This small molecule binds to this protein.
Small molecule (SMILES): O=c1[nH]c2cc(C(F)(F)F)c(N3CCOCC3)cc2n(CP(=O)(O)O)c1=O

Sequence of chain 1.B:
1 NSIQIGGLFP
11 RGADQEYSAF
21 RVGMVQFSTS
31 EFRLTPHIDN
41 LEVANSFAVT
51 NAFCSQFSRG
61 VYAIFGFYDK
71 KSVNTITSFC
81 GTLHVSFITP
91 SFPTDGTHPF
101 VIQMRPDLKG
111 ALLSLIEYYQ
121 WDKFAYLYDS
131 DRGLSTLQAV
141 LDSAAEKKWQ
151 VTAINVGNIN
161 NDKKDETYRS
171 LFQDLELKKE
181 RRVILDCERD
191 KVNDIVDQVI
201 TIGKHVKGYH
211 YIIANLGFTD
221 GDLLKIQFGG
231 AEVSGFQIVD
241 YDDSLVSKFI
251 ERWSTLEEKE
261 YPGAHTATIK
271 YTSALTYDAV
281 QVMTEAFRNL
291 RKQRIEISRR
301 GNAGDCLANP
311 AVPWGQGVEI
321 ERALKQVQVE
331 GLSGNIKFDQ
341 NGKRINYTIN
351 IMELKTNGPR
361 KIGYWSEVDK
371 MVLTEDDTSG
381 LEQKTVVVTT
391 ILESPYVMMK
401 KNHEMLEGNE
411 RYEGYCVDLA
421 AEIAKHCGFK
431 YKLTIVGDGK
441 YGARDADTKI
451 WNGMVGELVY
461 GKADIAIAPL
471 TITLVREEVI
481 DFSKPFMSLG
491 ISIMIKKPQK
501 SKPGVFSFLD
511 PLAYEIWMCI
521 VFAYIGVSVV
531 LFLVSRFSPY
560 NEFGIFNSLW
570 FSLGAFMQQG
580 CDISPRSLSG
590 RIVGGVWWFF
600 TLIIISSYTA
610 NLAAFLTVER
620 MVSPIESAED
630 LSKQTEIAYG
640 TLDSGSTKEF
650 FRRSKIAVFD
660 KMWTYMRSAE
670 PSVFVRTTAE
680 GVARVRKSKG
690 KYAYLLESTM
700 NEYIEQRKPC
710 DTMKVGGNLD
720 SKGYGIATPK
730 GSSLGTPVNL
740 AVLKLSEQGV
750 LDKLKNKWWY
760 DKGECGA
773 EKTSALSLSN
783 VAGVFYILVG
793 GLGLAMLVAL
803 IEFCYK

Binding-site contacts:
Ligand atom PBA contacts residue SER645 of chain 1.B at 3.4 Å.
Ligand atom OAA contacts residue ARG476 of chain 1.B at 2.5 Å (salt-bridge).
Ligand atom OAA contacts residue LEU470 of chain 1.B at 3.7 Å.
Ligand atom OAE contacts residue GLY644 of chain 1.B at 3.5 Å.
Ligand atom CAM contacts residue GLU696 of chain 1.B at 3.7 Å.
Ligand atom FAF contacts residue TYR723 of chain 1.B at 3.0 Å.
Ligand atom CAT contacts residue TYR441 of chain 1.B at 3.6 Å (hydrophobic).
Ligand atom CAT contacts residue ARG476 of chain 1.B at 3.7 Å.
Ligand atom NAP contacts residue PRO469 of chain 1.B at 3.0 Å (h-bond).
Ligand atom OAB contacts residue TYR441 of chain 1.B at 3.7 Å.
Ligand atom CAJ contacts residue TYR723 of chain 1.B at 3.3 Å (hydrophobic).
Ligand atom CAZ contacts residue TYR723 of chain 1.B at 3.3 Å (hydrophobic).
Ligand atom CAW contacts residue TYR441 of chain 1.B at 3.6 Å (hydrophobic).
Ligand atom NAY contacts residue TYR441 of chain 1.B at 3.5 Å.
Ligand atom CAU contacts residue TYR441 of chain 1.B at 3.6 Å (hydrophobic).
Ligand atom CAL contacts residue THR677 of chain 1.B at 3.5 Å.
Ligand atom FAF contacts residue GLU696 of chain 1.B at 2.7 Å.
Ligand atom CAZ contacts residue GLU696 of chain 1.B at 3.6 Å.
Ligand atom CAS contacts residue TYR441 of chain 1.B at 3.7 Å (hydrophobic).
Ligand atom FAG contacts residue TYR723 of chain 1.B at 2.9 Å.
Ligand atom OAE contacts residue SER645 of chain 1.B at 3.0 Å (h-bond).
Ligand atom NAP contacts residue TYR441 of chain 1.B at 3.6 Å.
Ligand atom CAK contacts residue THR677 of chain 1.B at 3.5 Å.
Ligand atom OAA contacts residue THR471 of chain 1.B at 2.8 Å (h-bond).
Ligand atom FAH contacts residue GLU393 of chain 1.B at 3.3 Å.
Ligand atom FAG contacts residue TYR396 of chain 1.B at 3.7 Å.
Ligand atom NAP contacts residue THR471 of chain 1.B at 3.3 Å (h-bond).
Ligand atom FAH contacts residue TYR441 of chain 1.B at 3.5 Å.
Ligand atom OAQ contacts residue THR677 of chain 1.B at 2.8 Å (h-bond).
Ligand atom OAB contacts residue ARG476 of chain 1.B at 2.9 Å (salt-bridge).
Ligand atom CAS contacts residue TYR723 of chain 1.B at 3.6 Å (hydrophobic).
Ligand atom FAF contacts residue MET699 of chain 1.B at 3.6 Å.
Ligand atom OAD contacts residue SER645 of chain 1.B at 2.7 Å (h-bond).
Ligand atom CAV contacts residue TYR441 of chain 1.B at 3.7 Å (hydrophobic).
Ligand atom CAJ contacts residue PRO469 of chain 1.B at 3.6 Å (hydrophobic).
Ligand atom OAC contacts residue SER645 of chain 1.B at 3.5 Å (h-bond).
Ligand atom FAH contacts residue MET699 of chain 1.B at 3.6 Å.
Ligand atom CAS contacts residue GLU696 of chain 1.B at 3.5 Å.
Ligand atom FAG contacts residue PRO469 of chain 1.B at 3.5 Å.
Ligand atom CAT contacts residue THR471 of chain 1.B at 3.2 Å.